Sequence of chain 1.B:
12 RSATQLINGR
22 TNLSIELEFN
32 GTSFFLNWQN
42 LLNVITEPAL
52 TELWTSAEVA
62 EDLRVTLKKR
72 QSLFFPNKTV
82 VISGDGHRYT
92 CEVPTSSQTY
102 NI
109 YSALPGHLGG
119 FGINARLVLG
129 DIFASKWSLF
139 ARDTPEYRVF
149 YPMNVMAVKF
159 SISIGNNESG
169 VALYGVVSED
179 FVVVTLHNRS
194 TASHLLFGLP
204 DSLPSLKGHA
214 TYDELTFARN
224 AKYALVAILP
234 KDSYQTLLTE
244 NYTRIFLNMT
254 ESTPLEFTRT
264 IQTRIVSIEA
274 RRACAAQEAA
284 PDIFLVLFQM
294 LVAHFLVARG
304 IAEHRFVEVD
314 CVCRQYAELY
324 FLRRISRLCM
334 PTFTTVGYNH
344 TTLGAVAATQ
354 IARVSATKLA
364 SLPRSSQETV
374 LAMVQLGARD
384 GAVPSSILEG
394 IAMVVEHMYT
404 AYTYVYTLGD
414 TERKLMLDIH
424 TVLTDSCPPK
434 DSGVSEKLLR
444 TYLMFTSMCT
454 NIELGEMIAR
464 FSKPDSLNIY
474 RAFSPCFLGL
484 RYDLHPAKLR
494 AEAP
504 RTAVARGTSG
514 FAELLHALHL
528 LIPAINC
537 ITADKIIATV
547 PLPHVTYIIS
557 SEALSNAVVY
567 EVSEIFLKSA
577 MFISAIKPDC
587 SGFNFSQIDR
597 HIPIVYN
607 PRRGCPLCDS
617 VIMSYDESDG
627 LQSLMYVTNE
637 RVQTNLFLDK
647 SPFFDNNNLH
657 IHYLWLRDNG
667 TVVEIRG

Binding-site contacts:
Ligand atom C1 contacts residue THR667 of chain 1.B at 3.5 Å.
Ligand atom O7 contacts residue TRP661 of chain 1.B at 3.9 Å.
Ligand atom N2 contacts residue THR667 of chain 1.B at 3.6 Å.
Ligand atom C8 contacts residue PRO612 of chain 1.B at 3.7 Å (hydrophobic).
Ligand atom C5 contacts residue ASN665 of chain 1.B at 3.6 Å.
Ligand atom O5 contacts residue THR667 of chain 1.B at 4.3 Å.
Ligand atom C1 contacts residue ASN665 of chain 1.B at 1.4 Å.
Ligand atom O4 contacts residue ARG663 of chain 1.B at 3.9 Å.
Ligand atom O7 contacts residue ASN665 of chain 1.B at 3.2 Å (h-bond).
Ligand atom C7 contacts residue THR667 of chain 1.B at 4.2 Å.
Ligand atom C2 contacts residue THR667 of chain 1.B at 4.3 Å.
Ligand atom C3 contacts residue ASN665 of chain 1.B at 3.8 Å.
Ligand atom C5 contacts residue ARG663 of chain 1.B at 4.0 Å.
Ligand atom C5 contacts residue THR667 of chain 1.B at 4.5 Å.
Ligand atom C2 contacts residue ASN665 of chain 1.B at 2.4 Å.
Ligand atom O5 contacts residue ARG663 of chain 1.B at 4.5 Å.
Ligand atom C7 contacts residue TRP661 of chain 1.B at 4.3 Å (hydrophobic).
Ligand atom C4 contacts residue ARG663 of chain 1.B at 4.2 Å.
Ligand atom C8 contacts residue THR667 of chain 1.B at 4.0 Å.
Ligand atom O5 contacts residue ASN665 of chain 1.B at 2.4 Å (h-bond).
Ligand atom O6 contacts residue TRP661 of chain 1.B at 3.9 Å.
Ligand atom C6 contacts residue ARG663 of chain 1.B at 4.5 Å.
Ligand atom O6 contacts residue ARG663 of chain 1.B at 3.5 Å.
Ligand atom C8 contacts residue ASN665 of chain 1.B at 4.4 Å.
Ligand atom O6 contacts residue PRO612 of chain 1.B at 4.4 Å.
Ligand atom C8 contacts residue PHE591 of chain 1.B at 4.1 Å (hydrophobic).
Ligand atom C4 contacts residue ASN665 of chain 1.B at 4.2 Å.
Ligand atom C3 contacts residue ARG663 of chain 1.B at 4.1 Å.
Ligand atom C8 contacts residue TRP661 of chain 1.B at 4.1 Å (hydrophobic).
Ligand atom N2 contacts residue ASN665 of chain 1.B at 2.9 Å (h-bond).
Ligand atom C7 contacts residue ASN665 of chain 1.B at 3.3 Å.

The protein below binds the small molecule below.
Small molecule (SMILES): CC(=O)N[C@H]1[C@H](O[C@H]2[C@H](O)[C@@H](NC(C)=O)CO[C@@H]2CO)O[C@H](CO)[C@@H](O)[C@@H]1O